Binding-site contacts:
Ligand atom O4 contacts residue ASP338 of chain 38.E at 4.2 Å.
Ligand atom O4 contacts residue TYR41 of chain 38.E at 3.5 Å (h-bond).
Ligand atom C5 contacts residue ASP338 of chain 38.E at 3.5 Å.
Ligand atom C5 contacts residue ASN388 of chain 38.E at 3.6 Å.
Ligand atom O6 contacts residue HIS339 of chain 38.E at 3.9 Å.
Ligand atom N2 contacts residue ASN388 of chain 38.E at 2.9 Å (h-bond).
Ligand atom O7 contacts residue TYR41 of chain 38.E at 3.3 Å (h-bond).
Ligand atom C4 contacts residue ASP338 of chain 38.E at 4.3 Å.
Ligand atom C1 contacts residue ASN388 of chain 38.E at 1.4 Å.
Ligand atom C1 contacts residue ASP338 of chain 38.E at 4.3 Å.
Ligand atom C6 contacts residue ASP338 of chain 38.E at 3.3 Å.
Ligand atom C7 contacts residue SER390 of chain 38.E at 4.2 Å.
Ligand atom C4 contacts residue TYR41 of chain 38.E at 3.9 Å (hydrophobic).
Ligand atom C6 contacts residue TYR41 of chain 38.E at 3.6 Å (hydrophobic).
Ligand atom C8 contacts residue SER390 of chain 38.E at 3.3 Å.
Ligand atom C7 contacts residue GLN39 of chain 38.E at 4.1 Å.
Ligand atom C8 contacts residue TYR41 of chain 38.E at 3.6 Å (hydrophobic).
Ligand atom O7 contacts residue ASN388 of chain 38.E at 3.9 Å.
Ligand atom C2 contacts residue ASN388 of chain 38.E at 2.5 Å.
Ligand atom O5 contacts residue ASP338 of chain 38.E at 4.2 Å.
Ligand atom C8 contacts residue GLU61 of chain 38.E at 3.3 Å.
Ligand atom O6 contacts residue ARG358 of chain 38.E at 3.3 Å.
Ligand atom O5 contacts residue ARG358 of chain 38.E at 3.4 Å (salt-bridge).
Ligand atom O5 contacts residue ASN388 of chain 38.E at 2.3 Å (h-bond).
Ligand atom C3 contacts residue TYR41 of chain 38.E at 4.2 Å (hydrophobic).
Ligand atom C4 contacts residue ASN388 of chain 38.E at 4.2 Å.
Ligand atom C3 contacts residue ASN388 of chain 38.E at 3.8 Å.
Ligand atom C5 contacts residue TYR41 of chain 38.E at 3.4 Å (hydrophobic).
Ligand atom C7 contacts residue ASN388 of chain 38.E at 3.6 Å.
Ligand atom O7 contacts residue GLN39 of chain 38.E at 2.9 Å (h-bond).
Ligand atom C3 contacts residue ASP338 of chain 38.E at 4.5 Å.
Ligand atom N2 contacts residue TYR41 of chain 38.E at 4.3 Å.
Ligand atom O5 contacts residue TYR41 of chain 38.E at 4.4 Å.
Ligand atom C7 contacts residue TYR41 of chain 38.E at 3.5 Å (hydrophobic).
Ligand atom O6 contacts residue TYR41 of chain 38.E at 3.6 Å.
Ligand atom O6 contacts residue ASP338 of chain 38.E at 2.9 Å (salt-bridge).
Ligand atom C1 contacts residue ARG358 of chain 38.E at 3.7 Å.
Ligand atom O6 contacts residue TYR386 of chain 38.E at 4.0 Å.
Ligand atom C2 contacts residue ARG358 of chain 38.E at 4.3 Å.
Ligand atom C6 contacts residue ARG358 of chain 38.E at 4.4 Å.

This small molecule binds to this protein.
Small molecule (SMILES): CC(=O)N[C@H]1[C@H](O[C@H]2[C@H](O)[C@@H](NC(C)=O)CO[C@@H]2CO)O[C@H](CO)[C@@H](O[C@@H]2O[C@H](CO[C@H]3O[C@H](CO)[C@@H](O)[C@H](O)[C@@H]3O)[C@@H](O)[C@H](O[C@H]3O[C@H](CO)[C@@H](O)[C@H](O)[C@@H]3O)[C@@H]2O)[C@@H]1O

Sequence of chain 38.E:
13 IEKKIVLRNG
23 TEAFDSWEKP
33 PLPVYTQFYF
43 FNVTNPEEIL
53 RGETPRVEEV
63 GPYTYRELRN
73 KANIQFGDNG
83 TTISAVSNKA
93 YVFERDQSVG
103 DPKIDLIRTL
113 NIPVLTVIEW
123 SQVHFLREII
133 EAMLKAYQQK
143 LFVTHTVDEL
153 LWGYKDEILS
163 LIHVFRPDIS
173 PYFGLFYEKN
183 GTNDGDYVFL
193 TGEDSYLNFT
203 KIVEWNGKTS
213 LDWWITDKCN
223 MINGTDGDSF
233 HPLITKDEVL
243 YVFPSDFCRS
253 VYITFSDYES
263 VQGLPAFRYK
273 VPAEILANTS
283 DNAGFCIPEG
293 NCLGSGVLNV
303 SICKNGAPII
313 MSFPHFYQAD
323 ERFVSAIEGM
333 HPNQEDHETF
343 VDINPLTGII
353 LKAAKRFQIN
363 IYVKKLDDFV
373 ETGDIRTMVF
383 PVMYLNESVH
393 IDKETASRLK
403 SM